Binding-site contacts:
Ligand atom C8 contacts residue CYS239 of chain 1.B at 3.5 Å (hydrophobic).
Ligand atom C19 contacts residue ILE246 of chain 1.B at 4.0 Å (hydrophobic).
Ligand atom C20 contacts residue ILE246 of chain 1.B at 3.5 Å (hydrophobic).
Ligand atom C20 contacts residue PHE116 of chain 1.B at 3.7 Å (hydrophobic).
Ligand atom C12 contacts residue CYS239 of chain 1.B at 2.5 Å (hydrophobic).
Ligand atom O2 contacts residue ARG188 of chain 1.B at 3.2 Å (salt-bridge).
Ligand atom C3 contacts residue SER114 of chain 1.B at 4.0 Å.
Ligand atom C5 contacts residue PRO270 of chain 1.B at 3.8 Å (hydrophobic).
Ligand atom C20 contacts residue MET87 of chain 1.B at 4.0 Å (hydrophobic).
Ligand atom O15 contacts residue PHE116 of chain 1.B at 3.3 Å.
Ligand atom C14 contacts residue GLU113 of chain 1.B at 3.6 Å.
Ligand atom C11 contacts residue CYS239 of chain 1.B at 1.6 Å (hydrophobic).
Ligand atom C6 contacts residue PRO270 of chain 1.B at 3.8 Å (hydrophobic).
Ligand atom C6 contacts residue THR268 of chain 1.B at 3.3 Å.
Ligand atom C16 contacts residue GLU113 of chain 1.B at 3.6 Å.
Ligand atom C2 contacts residue ARG188 of chain 1.B at 3.6 Å.
Ligand atom O1 contacts residue HIS189 of chain 1.B at 3.5 Å (h-bond).
Ligand atom C1 contacts residue ARG188 of chain 1.B at 3.6 Å.
Ligand atom C10 contacts residue ARG236 of chain 1.B at 3.8 Å.
Ligand atom C17 contacts residue THR268 of chain 1.B at 3.9 Å.
Ligand atom C13 contacts residue CYS239 of chain 1.B at 2.5 Å (hydrophobic).
Ligand atom C16 contacts residue THR268 of chain 1.B at 3.3 Å.
Ligand atom C12 contacts residue SER114 of chain 1.B at 3.7 Å.
Ligand atom C10 contacts residue CYS239 of chain 1.B at 2.6 Å (hydrophobic).
Ligand atom O1 contacts residue ARG188 of chain 1.B at 3.8 Å.
Ligand atom C5 contacts residue THR268 of chain 1.B at 3.6 Å.
Ligand atom C15 contacts residue LEU117 of chain 1.B at 3.7 Å (hydrophobic).
Ligand atom C4 contacts residue SER114 of chain 1.B at 3.9 Å.
Ligand atom C18 contacts residue LEU243 of chain 1.B at 3.8 Å (hydrophobic).
Ligand atom O9 contacts residue ARG236 of chain 1.B at 3.6 Å (salt-bridge).
Ligand atom C15 contacts residue GLU113 of chain 1.B at 3.5 Å.
Ligand atom C14 contacts residue SER114 of chain 1.B at 3.6 Å.
Ligand atom O15 contacts residue GLU113 of chain 1.B at 2.7 Å (salt-bridge).
Ligand atom C10 contacts residue THR240 of chain 1.B at 4.0 Å.
Ligand atom C17 contacts residue LEU264 of chain 1.B at 3.8 Å (hydrophobic).
Ligand atom O9 contacts residue THR240 of chain 1.B at 3.8 Å.
Ligand atom C8 contacts residue LEU243 of chain 1.B at 3.9 Å (hydrophobic).
Ligand atom C14 contacts residue CYS239 of chain 1.B at 3.6 Å (hydrophobic).
Ligand atom C9 contacts residue CYS239 of chain 1.B at 3.4 Å (hydrophobic).
Ligand atom O15 contacts residue LEU117 of chain 1.B at 3.1 Å (h-bond).

Sequence of chain 1.B:
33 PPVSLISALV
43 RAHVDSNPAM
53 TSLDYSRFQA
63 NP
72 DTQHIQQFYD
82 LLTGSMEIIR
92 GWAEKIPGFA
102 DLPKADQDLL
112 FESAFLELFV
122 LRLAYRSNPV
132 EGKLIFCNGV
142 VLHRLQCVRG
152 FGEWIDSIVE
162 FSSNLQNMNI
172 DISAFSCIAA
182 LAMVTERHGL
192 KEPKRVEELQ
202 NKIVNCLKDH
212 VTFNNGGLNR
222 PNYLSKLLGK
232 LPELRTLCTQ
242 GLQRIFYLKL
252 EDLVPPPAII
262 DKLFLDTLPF

This protein binds this small molecule.
Small molecule (SMILES): CCCCC[C@H](O)/C=C/[C@H]1C=CC(=O)[C@@H]1CCCCCCC(=O)O